Binding-site contacts:
Ligand atom C1 contacts residue ASN613 of chain 1.B at 1.4 Å.
Ligand atom C4 contacts residue ASN613 of chain 1.B at 4.2 Å.
Ligand atom O7 contacts residue ASN613 of chain 1.B at 3.7 Å.
Ligand atom O7 contacts residue ARG84 of chain 1.B at 3.3 Å.
Ligand atom O5 contacts residue ASN613 of chain 1.B at 2.4 Å (h-bond).
Ligand atom C3 contacts residue ASN613 of chain 1.B at 3.8 Å.
Ligand atom N2 contacts residue GLU80 of chain 1.B at 4.1 Å.
Ligand atom C7 contacts residue GLU80 of chain 1.B at 4.2 Å.
Ligand atom C7 contacts residue ARG84 of chain 1.B at 4.1 Å.
Ligand atom C2 contacts residue ASN613 of chain 1.B at 2.4 Å.
Ligand atom C7 contacts residue ASN613 of chain 1.B at 3.5 Å.
Ligand atom C8 contacts residue ALA83 of chain 1.B at 3.8 Å (hydrophobic).
Ligand atom N2 contacts residue ASN613 of chain 1.B at 2.9 Å (h-bond).
Ligand atom C5 contacts residue ASN613 of chain 1.B at 3.7 Å.
Ligand atom C8 contacts residue ARG84 of chain 1.B at 4.0 Å.
Ligand atom C8 contacts residue GLU80 of chain 1.B at 3.6 Å.
Ligand atom O3 contacts residue GLU80 of chain 1.B at 4.0 Å.

A protein and the small-molecule ligand that binds it are described below.
Small molecule (SMILES): CC(=O)N[C@H]1[C@H](O[C@H]2[C@H](O)[C@@H](NC(C)=O)CO[C@@H]2CO)O[C@H](CO)[C@@H](O)[C@@H]1O

Sequence of chain 1.B:
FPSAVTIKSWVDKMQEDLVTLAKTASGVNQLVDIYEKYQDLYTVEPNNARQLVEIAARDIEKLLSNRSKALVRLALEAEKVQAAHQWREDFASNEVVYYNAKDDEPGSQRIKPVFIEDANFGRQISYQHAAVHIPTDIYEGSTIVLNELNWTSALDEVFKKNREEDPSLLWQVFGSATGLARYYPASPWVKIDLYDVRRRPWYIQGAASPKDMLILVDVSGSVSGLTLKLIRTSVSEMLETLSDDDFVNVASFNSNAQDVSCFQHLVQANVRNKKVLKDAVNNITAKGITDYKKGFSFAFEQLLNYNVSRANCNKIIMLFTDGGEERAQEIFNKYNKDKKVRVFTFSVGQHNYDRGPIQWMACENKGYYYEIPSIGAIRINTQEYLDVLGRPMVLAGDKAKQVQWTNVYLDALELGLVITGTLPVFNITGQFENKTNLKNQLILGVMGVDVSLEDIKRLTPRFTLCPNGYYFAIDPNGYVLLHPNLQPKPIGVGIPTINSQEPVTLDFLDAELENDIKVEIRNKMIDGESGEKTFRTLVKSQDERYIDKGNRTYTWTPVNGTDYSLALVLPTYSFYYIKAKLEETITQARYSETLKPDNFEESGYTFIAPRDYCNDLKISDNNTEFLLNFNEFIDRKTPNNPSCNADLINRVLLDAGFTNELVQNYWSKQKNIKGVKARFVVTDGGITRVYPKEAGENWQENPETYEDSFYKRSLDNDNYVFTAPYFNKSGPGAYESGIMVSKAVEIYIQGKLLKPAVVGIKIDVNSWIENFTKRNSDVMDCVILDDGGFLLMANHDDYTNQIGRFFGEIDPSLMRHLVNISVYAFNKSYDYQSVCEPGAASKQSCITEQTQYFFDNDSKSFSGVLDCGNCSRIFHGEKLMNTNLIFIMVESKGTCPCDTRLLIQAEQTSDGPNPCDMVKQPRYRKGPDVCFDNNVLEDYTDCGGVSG